This small molecule binds to this protein.
Small molecule (SMILES): CC(=O)N[C@@H]1[C@@H](O[C@@H]2O[C@H](CO)[C@H](O)[C@H](O[C@]3(C(=O)O)C[C@H](O)[C@@H](NC(C)=O)[C@H]([C@H](O)[C@H](O)CO)O3)[C@H]2O)[C@@H](O)[C@@H](CO)O[C@H]1O

Binding-site contacts:
Ligand atom C6 contacts residue LYS50 of chain 1.A at 3.5 Å.
Ligand atom O1A contacts residue ARG101 of chain 1.A at 3.1 Å (salt-bridge).
Ligand atom C11 contacts residue TYR110 of chain 1.A at 4.2 Å (hydrophobic).
Ligand atom O6 contacts residue PRO49 of chain 1.A at 3.5 Å.
Ligand atom O4 contacts residue GLN109 of chain 1.A at 3.8 Å.
Ligand atom C11 contacts residue TRP5 of chain 1.A at 4.1 Å (hydrophobic).
Ligand atom N5 contacts residue GLN109 of chain 1.A at 3.4 Å (h-bond).
Ligand atom C5 contacts residue TYR48 of chain 1.A at 4.2 Å (hydrophobic).
Ligand atom C5 contacts residue GLN109 of chain 1.A at 3.4 Å.
Ligand atom C9 contacts residue TYR48 of chain 1.A at 3.6 Å (hydrophobic).
Ligand atom O1B contacts residue GLN109 of chain 1.A at 4.4 Å.
Ligand atom O8 contacts residue THR111 of chain 1.A at 3.8 Å.
Ligand atom O2 contacts residue TYR48 of chain 1.A at 4.3 Å.
Ligand atom O1A contacts residue GLN109 of chain 1.A at 4.2 Å.
Ligand atom C3 contacts residue GLN109 of chain 1.A at 4.4 Å.
Ligand atom O6 contacts residue GLN109 of chain 1.A at 4.3 Å.
Ligand atom O6 contacts residue LYS50 of chain 1.A at 4.2 Å.
Ligand atom C10 contacts residue TYR107 of chain 1.A at 3.7 Å (hydrophobic).
Ligand atom O4 contacts residue TYR107 of chain 1.A at 2.7 Å (h-bond).
Ligand atom C6 contacts residue GLN109 of chain 1.A at 3.2 Å.
Ligand atom C3 contacts residue TYR48 of chain 1.A at 4.2 Å (hydrophobic).
Ligand atom O1B contacts residue ARG101 of chain 1.A at 3.7 Å.
Ligand atom O1A contacts residue TYR48 of chain 1.A at 3.7 Å.
Ligand atom O9 contacts residue TYR110 of chain 1.A at 4.1 Å.
Ligand atom C4 contacts residue GLN109 of chain 1.A at 3.2 Å.
Ligand atom O9 contacts residue TYR48 of chain 1.A at 2.2 Å (h-bond).
Ligand atom C7 contacts residue TYR110 of chain 1.A at 4.3 Å (hydrophobic).
Ligand atom C1 contacts residue TYR48 of chain 1.A at 4.2 Å (hydrophobic).
Ligand atom C9 contacts residue THR111 of chain 1.A at 3.7 Å.
Ligand atom C8 contacts residue TYR48 of chain 1.A at 3.8 Å (hydrophobic).
Ligand atom C1 contacts residue GLN109 of chain 1.A at 4.3 Å.
Ligand atom O9 contacts residue THR111 of chain 1.A at 3.4 Å (h-bond).
Ligand atom C10 contacts residue GLN109 of chain 1.A at 3.9 Å.
Ligand atom O8 contacts residue TYR48 of chain 1.A at 3.0 Å.
Ligand atom C1 contacts residue ARG101 of chain 1.A at 3.8 Å.
Ligand atom C4 contacts residue TYR107 of chain 1.A at 3.9 Å (hydrophobic).
Ligand atom O10 contacts residue TYR107 of chain 1.A at 2.9 Å (h-bond).
Ligand atom C6 contacts residue PRO49 of chain 1.A at 4.4 Å (hydrophobic).
Ligand atom C7 contacts residue GLN109 of chain 1.A at 4.0 Å.
Ligand atom C9 contacts residue TYR110 of chain 1.A at 3.4 Å (hydrophobic).

Sequence of chain 1.A:
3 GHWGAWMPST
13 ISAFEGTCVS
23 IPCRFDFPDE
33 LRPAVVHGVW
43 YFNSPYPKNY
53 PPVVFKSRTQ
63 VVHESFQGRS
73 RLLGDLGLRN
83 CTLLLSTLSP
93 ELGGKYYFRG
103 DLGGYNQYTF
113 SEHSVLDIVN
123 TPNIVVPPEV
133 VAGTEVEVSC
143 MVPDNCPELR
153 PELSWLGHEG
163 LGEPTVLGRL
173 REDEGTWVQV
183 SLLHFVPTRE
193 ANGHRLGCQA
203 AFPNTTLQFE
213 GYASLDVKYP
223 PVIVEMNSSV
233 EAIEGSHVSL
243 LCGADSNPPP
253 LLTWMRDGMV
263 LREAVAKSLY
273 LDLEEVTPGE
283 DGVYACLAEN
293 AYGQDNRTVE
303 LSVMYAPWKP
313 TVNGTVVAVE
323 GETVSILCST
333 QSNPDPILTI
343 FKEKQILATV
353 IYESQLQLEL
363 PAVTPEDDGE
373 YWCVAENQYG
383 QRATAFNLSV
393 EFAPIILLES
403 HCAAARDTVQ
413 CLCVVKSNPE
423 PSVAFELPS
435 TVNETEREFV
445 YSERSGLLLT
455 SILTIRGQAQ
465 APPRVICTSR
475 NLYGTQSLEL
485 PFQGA